A protein and the small-molecule ligand that binds it are described below.
Small molecule (SMILES): O=C(O)[C@@H](c1ccc(OCc2ccc3ccccc3n2)cc1)C1CCCC1

Sequence of chain 1.A:
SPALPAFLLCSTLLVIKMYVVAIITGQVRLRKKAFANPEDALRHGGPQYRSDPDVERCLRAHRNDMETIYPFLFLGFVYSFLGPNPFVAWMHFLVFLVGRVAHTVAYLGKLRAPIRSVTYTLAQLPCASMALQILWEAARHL

Binding-site contacts:
Ligand atom O25 contacts residue ARG128 of chain 1.A at 3.8 Å.
Ligand atom C1 contacts residue ALA140 of chain 1.A at 3.8 Å (hydrophobic).
Ligand atom O26 contacts residue SER129 of chain 1.A at 2.8 Å (h-bond).
Ligand atom C17 contacts residue PHE46 of chain 2.A at 4.0 Å (hydrophobic).
Ligand atom C5 contacts residue TYR132 of chain 1.A at 3.7 Å (hydrophobic).
Ligand atom C13 contacts residue GLN136 of chain 1.A at 3.5 Å.
Ligand atom O26 contacts residue TYR132 of chain 1.A at 3.8 Å.
Ligand atom C10 contacts residue ILE34 of chain 2.A at 3.7 Å (hydrophobic).
Ligand atom C19 contacts residue ARG40 of chain 2.A at 3.9 Å.
Ligand atom C6 contacts residue GLY37 of chain 2.A at 3.6 Å.
Ligand atom O26 contacts residue ARG128 of chain 1.A at 3.0 Å (salt-bridge).
Ligand atom C8 contacts residue THR133 of chain 1.A at 3.6 Å.
Ligand atom N24 contacts residue GLN136 of chain 1.A at 4.0 Å.
Ligand atom C4 contacts residue ILE34 of chain 2.A at 3.7 Å (hydrophobic).
Ligand atom C22 contacts residue TYR132 of chain 1.A at 4.0 Å (hydrophobic).
Ligand atom C14 contacts residue TYR132 of chain 1.A at 3.4 Å (hydrophobic).
Ligand atom C22 contacts residue THR133 of chain 1.A at 3.5 Å.
Ligand atom C11 contacts residue GLN136 of chain 1.A at 3.7 Å.
Ligand atom C8 contacts residue TYR132 of chain 1.A at 3.5 Å (hydrophobic).
Ligand atom O27 contacts residue TYR132 of chain 1.A at 3.9 Å.
Ligand atom C3 contacts residue TYR30 of chain 2.A at 3.7 Å (hydrophobic).
Ligand atom C9 contacts residue ALA33 of chain 2.A at 3.6 Å (hydrophobic).
Ligand atom C2 contacts residue GLN136 of chain 1.A at 4.0 Å.
Ligand atom C20 contacts residue GLY37 of chain 2.A at 3.9 Å.
Ligand atom C6 contacts residue TYR132 of chain 1.A at 3.7 Å (hydrophobic).
Ligand atom C11 contacts residue ILE34 of chain 2.A at 4.0 Å (hydrophobic).
Ligand atom C4 contacts residue GLN136 of chain 1.A at 3.9 Å.
Ligand atom C16 contacts residue SER129 of chain 1.A at 3.6 Å.
Ligand atom C12 contacts residue TYR132 of chain 1.A at 3.8 Å (hydrophobic).
Ligand atom N24 contacts residue THR133 of chain 1.A at 4.0 Å.
Ligand atom C7 contacts residue GLN136 of chain 1.A at 3.7 Å.
Ligand atom C19 contacts residue ASP51 of chain 2.A at 4.0 Å.
Ligand atom C16 contacts residue ARG128 of chain 1.A at 3.5 Å.
Ligand atom C9 contacts residue TYR132 of chain 1.A at 3.5 Å (hydrophobic).
Ligand atom C9 contacts residue GLY37 of chain 2.A at 3.9 Å.
Ligand atom C15 contacts residue ILE34 of chain 2.A at 4.0 Å (hydrophobic).
Ligand atom C10 contacts residue TYR132 of chain 1.A at 3.9 Å (hydrophobic).
Ligand atom C3 contacts residue GLN136 of chain 1.A at 4.0 Å.
Ligand atom C2 contacts residue ALA140 of chain 1.A at 3.9 Å (hydrophobic).
Ligand atom C23 contacts residue SER129 of chain 1.A at 3.6 Å.

Sequence of chain 2.A:
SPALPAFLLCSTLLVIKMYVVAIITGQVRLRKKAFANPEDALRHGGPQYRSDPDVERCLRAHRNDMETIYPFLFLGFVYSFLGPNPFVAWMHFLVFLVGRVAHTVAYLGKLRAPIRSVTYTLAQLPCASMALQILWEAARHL